The small molecule below binds the protein below.
Small molecule (SMILES): OC[C@H]1O[C@@H](O)[C@H](O)[C@@H](O)[C@H]1O

Sequence of chain 1.EA:
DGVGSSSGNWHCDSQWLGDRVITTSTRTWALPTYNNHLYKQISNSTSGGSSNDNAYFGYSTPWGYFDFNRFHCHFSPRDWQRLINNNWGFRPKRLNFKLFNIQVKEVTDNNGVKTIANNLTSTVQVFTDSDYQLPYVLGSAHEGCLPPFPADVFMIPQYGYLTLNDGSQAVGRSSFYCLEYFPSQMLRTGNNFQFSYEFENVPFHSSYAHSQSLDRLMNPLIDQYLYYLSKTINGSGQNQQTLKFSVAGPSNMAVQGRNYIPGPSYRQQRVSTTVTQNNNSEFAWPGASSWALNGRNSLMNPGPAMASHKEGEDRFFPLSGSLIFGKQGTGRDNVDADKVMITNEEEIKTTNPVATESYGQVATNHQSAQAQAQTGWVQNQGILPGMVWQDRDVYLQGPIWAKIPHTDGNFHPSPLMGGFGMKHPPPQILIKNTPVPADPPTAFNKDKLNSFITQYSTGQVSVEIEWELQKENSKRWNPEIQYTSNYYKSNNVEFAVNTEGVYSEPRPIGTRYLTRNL

Binding-site contacts:
Ligand atom O1 contacts residue TRP285 of chain 1.EA at 3.6 Å.
Ligand atom O6 contacts residue TRP285 of chain 1.EA at 3.6 Å (h-bond).
Ligand atom O1 contacts residue ALA254 of chain 1.V at 3.8 Å.
Ligand atom C6 contacts residue TRP285 of chain 1.EA at 3.2 Å (hydrophobic).
Ligand atom O1 contacts residue ASN252 of chain 1.V at 3.2 Å (h-bond).
Ligand atom C2 contacts residue TRP285 of chain 1.EA at 3.4 Å (hydrophobic).
Ligand atom C2 contacts residue ASN252 of chain 1.V at 4.2 Å.
Ligand atom O2 contacts residue TRP285 of chain 1.EA at 4.3 Å.
Ligand atom O1 contacts residue VAL255 of chain 1.V at 3.3 Å.
Ligand atom O5 contacts residue ASP53 of chain 1.EA at 4.1 Å.
Ligand atom C3 contacts residue TRP285 of chain 1.EA at 3.5 Å (hydrophobic).
Ligand atom O3 contacts residue TRP285 of chain 1.EA at 3.2 Å.
Ligand atom C4 contacts residue TRP285 of chain 1.EA at 2.8 Å (hydrophobic).
Ligand atom O2 contacts residue VAL255 of chain 1.V at 4.4 Å.
Ligand atom O4 contacts residue TRP285 of chain 1.EA at 1.4 Å.
Ligand atom O2 contacts residue ASN252 of chain 1.V at 3.3 Å (h-bond).
Ligand atom C6 contacts residue ASP53 of chain 1.EA at 3.6 Å.
Ligand atom C1 contacts residue ASN252 of chain 1.V at 4.0 Å.
Ligand atom O5 contacts residue TRP285 of chain 1.EA at 3.2 Å.
Ligand atom C1 contacts residue TRP285 of chain 1.EA at 3.9 Å (hydrophobic).
Ligand atom C5 contacts residue TRP285 of chain 1.EA at 3.4 Å (hydrophobic).

Sequence of chain 1.V:
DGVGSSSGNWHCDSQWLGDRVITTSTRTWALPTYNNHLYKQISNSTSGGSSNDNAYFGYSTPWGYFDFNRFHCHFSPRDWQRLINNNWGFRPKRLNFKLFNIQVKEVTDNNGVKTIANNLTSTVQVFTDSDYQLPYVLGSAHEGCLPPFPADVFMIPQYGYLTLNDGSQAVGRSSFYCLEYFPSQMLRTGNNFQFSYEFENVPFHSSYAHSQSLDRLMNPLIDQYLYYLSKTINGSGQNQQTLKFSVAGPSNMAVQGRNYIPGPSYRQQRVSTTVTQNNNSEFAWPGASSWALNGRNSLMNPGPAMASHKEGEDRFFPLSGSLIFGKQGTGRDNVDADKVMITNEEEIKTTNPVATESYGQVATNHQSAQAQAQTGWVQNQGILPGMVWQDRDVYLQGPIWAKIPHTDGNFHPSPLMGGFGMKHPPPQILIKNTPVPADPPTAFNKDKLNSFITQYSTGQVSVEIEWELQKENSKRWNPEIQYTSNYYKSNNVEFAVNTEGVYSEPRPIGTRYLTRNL